Sequence of chain 1.A:
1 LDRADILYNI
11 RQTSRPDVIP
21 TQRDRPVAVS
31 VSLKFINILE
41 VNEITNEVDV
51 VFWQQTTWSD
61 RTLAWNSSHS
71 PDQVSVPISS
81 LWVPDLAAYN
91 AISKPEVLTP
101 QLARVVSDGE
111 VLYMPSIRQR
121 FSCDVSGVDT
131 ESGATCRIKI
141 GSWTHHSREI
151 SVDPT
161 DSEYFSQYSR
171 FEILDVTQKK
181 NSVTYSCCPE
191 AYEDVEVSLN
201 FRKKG

Sequence of chain 1.E:
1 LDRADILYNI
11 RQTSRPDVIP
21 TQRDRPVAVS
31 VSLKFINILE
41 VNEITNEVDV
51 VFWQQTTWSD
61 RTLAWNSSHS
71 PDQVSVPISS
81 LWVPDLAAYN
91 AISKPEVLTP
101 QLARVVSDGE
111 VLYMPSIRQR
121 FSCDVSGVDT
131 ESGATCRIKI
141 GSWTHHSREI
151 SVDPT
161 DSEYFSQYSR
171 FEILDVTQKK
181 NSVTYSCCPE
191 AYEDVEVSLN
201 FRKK

Binding-site contacts:
Ligand atom C8 contacts residue TRP143 of chain 1.E at 3.6 Å (hydrophobic).
Ligand atom O3 contacts residue MET114 of chain 1.A at 4.1 Å.
Ligand atom C13 contacts residue CYS188 of chain 1.E at 3.8 Å (hydrophobic).
Ligand atom C10 contacts residue TRP143 of chain 1.E at 3.2 Å (hydrophobic).
Ligand atom C2 contacts residue MET114 of chain 1.A at 3.8 Å (hydrophobic).
Ligand atom C7 contacts residue TYR89 of chain 1.E at 4.3 Å (hydrophobic).
Ligand atom O3 contacts residue TRP143 of chain 1.E at 3.2 Å (h-bond).
Ligand atom C4 contacts residue TYR192 of chain 1.E at 3.8 Å (hydrophobic).
Ligand atom N1 contacts residue TYR89 of chain 1.E at 4.1 Å.
Ligand atom C4 contacts residue CYS187 of chain 1.E at 4.1 Å (hydrophobic).
Ligand atom C13 contacts residue TRP143 of chain 1.E at 3.9 Å (hydrophobic).
Ligand atom C8 contacts residue TRP53 of chain 1.A at 4.4 Å (hydrophobic).
Ligand atom C11 contacts residue TRP53 of chain 1.A at 3.6 Å (hydrophobic).
Ligand atom N5 contacts residue LEU112 of chain 1.A at 4.0 Å.
Ligand atom C8 contacts residue MET114 of chain 1.A at 3.9 Å (hydrophobic).
Ligand atom O6 contacts residue THR144 of chain 1.E at 3.6 Å.
Ligand atom C11 contacts residue TYR185 of chain 1.E at 3.8 Å (hydrophobic).
Ligand atom O6 contacts residue MET114 of chain 1.A at 3.5 Å.
Ligand atom C9 contacts residue TRP143 of chain 1.E at 3.4 Å (hydrophobic).
Ligand atom C4 contacts residue TYR185 of chain 1.E at 4.4 Å (hydrophobic).
Ligand atom C12 contacts residue LEU112 of chain 1.A at 4.2 Å (hydrophobic).
Ligand atom C13 contacts residue THR144 of chain 1.E at 4.1 Å.
Ligand atom C11 contacts residue TYR89 of chain 1.E at 4.0 Å (hydrophobic).
Ligand atom N1 contacts residue TRP143 of chain 1.E at 2.8 Å (h-bond).
Ligand atom N5 contacts residue TRP143 of chain 1.E at 3.8 Å.
Ligand atom C2 contacts residue TRP143 of chain 1.E at 3.2 Å (hydrophobic).
Ligand atom C7 contacts residue TRP143 of chain 1.E at 3.8 Å (hydrophobic).
Ligand atom C12 contacts residue THR144 of chain 1.E at 3.6 Å.
Ligand atom C9 contacts residue THR144 of chain 1.E at 3.9 Å.
Ligand atom N5 contacts residue THR144 of chain 1.E at 4.0 Å.
Ligand atom C9 contacts residue MET114 of chain 1.A at 3.9 Å (hydrophobic).
Ligand atom C13 contacts residue TYR192 of chain 1.E at 3.4 Å (hydrophobic).
Ligand atom C10 contacts residue TYR185 of chain 1.E at 4.5 Å (hydrophobic).
Ligand atom C12 contacts residue ARG104 of chain 1.A at 3.4 Å.
Ligand atom C4 contacts residue TRP143 of chain 1.E at 3.5 Å (hydrophobic).
Ligand atom C10 contacts residue TYR192 of chain 1.E at 4.0 Å (hydrophobic).
Ligand atom C13 contacts residue LEU112 of chain 1.A at 4.2 Å (hydrophobic).
Ligand atom O6 contacts residue TRP143 of chain 1.E at 3.6 Å.
Ligand atom C10 contacts residue TYR89 of chain 1.E at 2.7 Å (hydrophobic).
Ligand atom C10 contacts residue SER142 of chain 1.E at 3.5 Å.

A small-molecule ligand and the protein it binds are described below.
Small molecule (SMILES): C[C@H](CCOC(=O)N(C)C)N(C)C